A protein and the small-molecule ligand that binds it are described below.
Small molecule (SMILES): CC(C)C[C@H](NC(=O)[C@H](CCC(=O)O)NC(=O)[C@H](COP(=O)(O)O)NC(=O)[C@@H](NC(=O)[C@H](C)NC(=O)[C@H](CCCN=C(N)N)NC(=O)[C@@H](N)CCCN=C(N)N)C(C)C)C(=O)N[C@@H](CC(=O)O)C(=O)N[C@@H](C)C=O

Sequence of chain 1.D:
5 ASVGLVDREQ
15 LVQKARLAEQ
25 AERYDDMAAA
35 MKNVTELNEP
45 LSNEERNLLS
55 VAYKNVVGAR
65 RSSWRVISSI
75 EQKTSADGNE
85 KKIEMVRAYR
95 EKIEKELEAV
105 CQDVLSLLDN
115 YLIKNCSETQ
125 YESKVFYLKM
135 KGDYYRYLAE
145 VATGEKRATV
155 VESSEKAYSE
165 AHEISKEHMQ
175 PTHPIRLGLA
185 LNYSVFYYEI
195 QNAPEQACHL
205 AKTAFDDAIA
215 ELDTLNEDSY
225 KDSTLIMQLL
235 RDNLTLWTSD

Binding-site contacts:
Ligand atom CA contacts residue ASN237 of chain 1.D at 3.5 Å.
Ligand atom OE2 contacts residue ILE230 of chain 1.D at 3.7 Å.
Ligand atom O2P contacts residue ARG140 of chain 1.D at 2.8 Å (salt-bridge).
Ligand atom O contacts residue ASN237 of chain 1.D at 3.2 Å (h-bond).
Ligand atom P contacts residue TYR141 of chain 1.D at 3.6 Å.
Ligand atom C contacts residue ASN237 of chain 1.D at 3.8 Å.
Ligand atom N contacts residue LEU185 of chain 1.D at 3.6 Å.
Ligand atom O3P contacts residue TYR141 of chain 1.D at 3.7 Å.
Ligand atom O contacts residue LEU240 of chain 1.D at 3.3 Å.
Ligand atom O1P contacts residue ARG140 of chain 1.D at 3.0 Å (salt-bridge).
Ligand atom NH1 contacts residue ARG69 of chain 1.D at 3.8 Å.
Ligand atom CB contacts residue TRP241 of chain 1.D at 3.6 Å (hydrophobic).
Ligand atom CD contacts residue GLY182 of chain 1.D at 3.7 Å.
Ligand atom P contacts residue ARG65 of chain 1.D at 3.7 Å.
Ligand atom P contacts residue ARG140 of chain 1.D at 3.8 Å.
Ligand atom CG contacts residue GLU193 of chain 1.D at 3.1 Å.
Ligand atom OD2 contacts residue ASN59 of chain 1.D at 3.5 Å (h-bond).
Ligand atom C contacts residue LEU185 of chain 1.D at 3.8 Å (hydrophobic).
Ligand atom OE2 contacts residue GLY182 of chain 1.D at 3.5 Å.
Ligand atom O contacts residue LEU185 of chain 1.D at 3.4 Å.
Ligand atom CZ contacts residue ARG69 of chain 1.D at 3.8 Å.
Ligand atom O1P contacts residue ARG65 of chain 1.D at 3.0 Å (salt-bridge).
Ligand atom CD contacts residue GLU193 of chain 1.D at 3.8 Å.
Ligand atom CB contacts residue ASN237 of chain 1.D at 3.6 Å.
Ligand atom CA contacts residue ASN186 of chain 1.D at 3.5 Å.
Ligand atom OE2 contacts residue PRO178 of chain 1.D at 3.8 Å.
Ligand atom CB contacts residue VAL189 of chain 1.D at 3.7 Å (hydrophobic).
Ligand atom OE1 contacts residue LYS133 of chain 1.D at 3.0 Å (salt-bridge).
Ligand atom CB contacts residue ASN186 of chain 1.D at 3.3 Å.
Ligand atom C contacts residue LEU240 of chain 1.D at 3.9 Å (hydrophobic).
Ligand atom C contacts residue ASN186 of chain 1.D at 3.7 Å.
Ligand atom N contacts residue ASN237 of chain 1.D at 3.2 Å (h-bond).
Ligand atom CG1 contacts residue LEU233 of chain 1.D at 3.8 Å (hydrophobic).
Ligand atom O3P contacts residue ARG65 of chain 1.D at 2.9 Å (salt-bridge).
Ligand atom O3P contacts residue LYS58 of chain 1.D at 3.1 Å (salt-bridge).
Ligand atom O contacts residue LYS58 of chain 1.D at 3.8 Å.
Ligand atom NH2 contacts residue ARG69 of chain 1.D at 3.7 Å.
Ligand atom CG contacts residue GLY182 of chain 1.D at 3.6 Å.
Ligand atom O2P contacts residue TYR141 of chain 1.D at 2.6 Å (h-bond).
Ligand atom N contacts residue ASN186 of chain 1.D at 2.9 Å (h-bond).